Sequence of chain 1.A:
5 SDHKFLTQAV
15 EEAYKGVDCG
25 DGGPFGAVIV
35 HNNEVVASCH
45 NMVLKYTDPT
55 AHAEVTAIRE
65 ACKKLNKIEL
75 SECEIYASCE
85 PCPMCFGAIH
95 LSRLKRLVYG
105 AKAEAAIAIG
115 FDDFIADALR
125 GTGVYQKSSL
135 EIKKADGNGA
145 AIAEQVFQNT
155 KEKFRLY

A small-molecule ligand and the protein it binds are described below.
Small molecule (SMILES): COc1nc(N)nc2c1ncn2[C@@H]1O[C@H](CO)[C@@H](O)[C@H]1O

Binding-site contacts:
Ligand atom C03 contacts residue PHE29 of chain 1.A at 3.2 Å (hydrophobic).
Ligand atom N21 contacts residue PRO85 of chain 1.A at 3.4 Å.
Ligand atom O19 contacts residue PHE118 of chain 1.A at 3.6 Å.
Ligand atom C01 contacts residue HIS56 of chain 1.A at 3.3 Å.
Ligand atom C07 contacts residue PHE29 of chain 1.A at 3.5 Å (hydrophobic).
Ligand atom C08 contacts residue PHE29 of chain 1.A at 3.4 Å (hydrophobic).
Ligand atom O19 contacts residue PHE115 of chain 1.A at 3.8 Å.
Ligand atom O20 contacts residue LEU95 of chain 1.B at 3.2 Å.
Ligand atom O19 contacts residue ASP116 of chain 1.A at 2.7 Å (salt-bridge).
Ligand atom C14 contacts residue ASP116 of chain 1.A at 3.6 Å.
Ligand atom O16 contacts residue PHE29 of chain 1.A at 3.8 Å.
Ligand atom N06 contacts residue PHE29 of chain 1.A at 3.6 Å.
Ligand atom N09 contacts residue ASN45 of chain 1.A at 3.7 Å.
Ligand atom N09 contacts residue TYR161 of chain 1.A at 3.1 Å (h-bond).
Ligand atom O18 contacts residue ALA107 of chain 1.A at 3.4 Å.
Ligand atom O02 contacts residue GLU58 of chain 1.A at 3.6 Å.
Ligand atom N09 contacts residue PHE29 of chain 1.A at 3.4 Å.
Ligand atom C05 contacts residue PHE29 of chain 1.A at 3.6 Å (hydrophobic).
Ligand atom C10 contacts residue PHE29 of chain 1.A at 3.6 Å (hydrophobic).
Ligand atom O02 contacts residue PHE29 of chain 1.A at 3.0 Å.
Ligand atom N11 contacts residue PHE29 of chain 1.A at 3.7 Å.
Ligand atom C10 contacts residue TYR161 of chain 1.A at 3.4 Å (hydrophobic).
Ligand atom C01 contacts residue ALA57 of chain 1.A at 3.2 Å (hydrophobic).
Ligand atom C14 contacts residue PHE118 of chain 1.A at 3.7 Å (hydrophobic).
Ligand atom O02 contacts residue ALA57 of chain 1.A at 3.3 Å (h-bond).
Ligand atom C01 contacts residue ASN45 of chain 1.A at 3.0 Å.
Ligand atom N21 contacts residue GLU84 of chain 1.A at 2.8 Å (salt-bridge).
Ligand atom O18 contacts residue CYS83 of chain 1.A at 3.7 Å.
Ligand atom C10 contacts residue PHE115 of chain 1.A at 3.8 Å (hydrophobic).
Ligand atom C10 contacts residue HIS56 of chain 1.A at 3.7 Å.
Ligand atom O18 contacts residue GLU84 of chain 1.A at 3.5 Å (salt-bridge).
Ligand atom N09 contacts residue HIS56 of chain 1.A at 3.5 Å (h-bond).
Ligand atom N04 contacts residue PHE29 of chain 1.A at 3.4 Å.
Ligand atom C08 contacts residue HIS56 of chain 1.A at 3.5 Å.
Ligand atom N04 contacts residue GLU58 of chain 1.A at 3.3 Å (salt-bridge).
Ligand atom C07 contacts residue HIS56 of chain 1.A at 3.6 Å.
Ligand atom C03 contacts residue HIS56 of chain 1.A at 3.6 Å.
Ligand atom C12 contacts residue PHE115 of chain 1.A at 3.8 Å (hydrophobic).
Ligand atom N21 contacts residue GLU58 of chain 1.A at 3.3 Å (salt-bridge).
Ligand atom N21 contacts residue CYS86 of chain 1.A at 3.6 Å (h-bond).

Sequence of chain 1.B:
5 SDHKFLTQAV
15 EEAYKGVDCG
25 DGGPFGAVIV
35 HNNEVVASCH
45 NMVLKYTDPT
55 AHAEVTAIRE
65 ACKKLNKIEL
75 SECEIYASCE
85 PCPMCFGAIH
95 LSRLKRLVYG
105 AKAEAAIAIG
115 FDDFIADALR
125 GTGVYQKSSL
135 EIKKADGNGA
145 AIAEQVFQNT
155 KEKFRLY